Binding-site contacts:
Ligand atom C5 contacts residue CYS1082 of chain 1.A at 3.9 Å (hydrophobic).
Ligand atom O6 contacts residue GLY1085 of chain 1.A at 3.7 Å.
Ligand atom C8 contacts residue ASN1134 of chain 1.A at 3.8 Å.
Ligand atom C4 contacts residue ASN1134 of chain 1.A at 4.2 Å.
Ligand atom N2 contacts residue ASN1134 of chain 1.A at 2.9 Å (h-bond).
Ligand atom O5 contacts residue CYS1082 of chain 1.A at 3.7 Å.
Ligand atom C2 contacts residue ASN1134 of chain 1.A at 2.5 Å.
Ligand atom O6 contacts residue CYS1126 of chain 1.A at 3.9 Å.
Ligand atom O6 contacts residue CYS1082 of chain 1.A at 3.4 Å (h-bond).
Ligand atom C6 contacts residue CYS1082 of chain 1.A at 4.2 Å (hydrophobic).
Ligand atom C7 contacts residue ASN1134 of chain 1.A at 3.5 Å.
Ligand atom C3 contacts residue ASN1134 of chain 1.A at 3.8 Å.
Ligand atom O5 contacts residue ASN1134 of chain 1.A at 2.4 Å (h-bond).
Ligand atom C5 contacts residue ASN1134 of chain 1.A at 3.6 Å.
Ligand atom C1 contacts residue ASN1134 of chain 1.A at 1.4 Å.
Ligand atom C1 contacts residue CYS1082 of chain 1.A at 4.0 Å (hydrophobic).
Ligand atom O7 contacts residue ASN1134 of chain 1.A at 4.3 Å.

Sequence of chain 1.A:
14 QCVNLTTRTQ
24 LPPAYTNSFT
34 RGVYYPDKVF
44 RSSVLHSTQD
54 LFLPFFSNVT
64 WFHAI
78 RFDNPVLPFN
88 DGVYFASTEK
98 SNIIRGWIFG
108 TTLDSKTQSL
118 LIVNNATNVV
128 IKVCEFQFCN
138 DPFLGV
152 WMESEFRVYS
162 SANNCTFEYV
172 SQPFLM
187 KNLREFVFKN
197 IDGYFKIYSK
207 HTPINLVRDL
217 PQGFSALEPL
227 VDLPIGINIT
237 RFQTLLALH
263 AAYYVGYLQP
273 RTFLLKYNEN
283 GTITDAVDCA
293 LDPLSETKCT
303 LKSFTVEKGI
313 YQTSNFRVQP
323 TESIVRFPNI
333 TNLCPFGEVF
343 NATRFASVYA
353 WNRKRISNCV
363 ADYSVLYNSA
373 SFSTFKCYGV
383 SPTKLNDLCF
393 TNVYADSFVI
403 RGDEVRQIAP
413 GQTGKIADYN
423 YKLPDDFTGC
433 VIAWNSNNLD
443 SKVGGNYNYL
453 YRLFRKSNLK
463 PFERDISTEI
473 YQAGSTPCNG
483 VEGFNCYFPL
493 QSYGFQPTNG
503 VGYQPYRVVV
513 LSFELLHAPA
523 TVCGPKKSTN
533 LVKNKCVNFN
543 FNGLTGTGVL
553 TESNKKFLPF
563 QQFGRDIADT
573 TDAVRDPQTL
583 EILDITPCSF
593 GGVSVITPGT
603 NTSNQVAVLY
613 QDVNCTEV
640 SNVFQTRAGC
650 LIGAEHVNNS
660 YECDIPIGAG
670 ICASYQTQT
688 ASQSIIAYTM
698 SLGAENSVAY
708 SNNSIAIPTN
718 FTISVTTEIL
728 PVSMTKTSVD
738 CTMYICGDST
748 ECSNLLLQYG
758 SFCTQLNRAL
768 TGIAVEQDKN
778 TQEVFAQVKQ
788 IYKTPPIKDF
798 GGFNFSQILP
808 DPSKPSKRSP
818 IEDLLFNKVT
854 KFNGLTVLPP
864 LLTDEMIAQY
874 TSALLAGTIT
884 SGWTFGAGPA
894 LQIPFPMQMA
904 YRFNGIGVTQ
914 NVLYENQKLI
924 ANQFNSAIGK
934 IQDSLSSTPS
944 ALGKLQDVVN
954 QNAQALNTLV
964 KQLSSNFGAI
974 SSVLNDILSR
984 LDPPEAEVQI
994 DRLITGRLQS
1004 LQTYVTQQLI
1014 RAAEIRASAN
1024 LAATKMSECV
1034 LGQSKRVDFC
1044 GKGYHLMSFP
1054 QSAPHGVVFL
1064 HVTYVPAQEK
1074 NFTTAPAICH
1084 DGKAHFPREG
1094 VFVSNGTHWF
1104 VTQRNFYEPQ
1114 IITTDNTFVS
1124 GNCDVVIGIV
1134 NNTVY

The small molecule below binds the protein below.
Small molecule (SMILES): CC(=O)N[C@@H]1[C@@H](O)[C@H](O)[C@@H](CO)O[C@H]1O